Binding-site contacts:
Ligand atom O2G contacts residue LYS74 of chain 1.F at 3.9 Å.
Ligand atom C6 contacts residue LEU186 of chain 1.F at 3.8 Å (hydrophobic).
Ligand atom N6 contacts residue LYS184 of chain 1.F at 2.6 Å (salt-bridge).
Ligand atom O2G contacts residue GLU331 of chain 1.F at 3.4 Å (salt-bridge).
Ligand atom O3A contacts residue LYS74 of chain 1.F at 4.0 Å.
Ligand atom O2A contacts residue LYS74 of chain 1.F at 3.1 Å.
Ligand atom N1 contacts residue TYR185 of chain 1.F at 3.9 Å.
Ligand atom N3 contacts residue TYR185 of chain 1.F at 3.7 Å.
Ligand atom O2B contacts residue GLU331 of chain 1.F at 2.7 Å (salt-bridge).
Ligand atom C5 contacts residue GLN183 of chain 1.F at 4.0 Å.
Ligand atom O3' contacts residue THR241 of chain 1.F at 2.8 Å (h-bond).
Ligand atom O2' contacts residue THR241 of chain 1.F at 3.4 Å.
Ligand atom O1G contacts residue ASN333 of chain 1.F at 3.6 Å.
Ligand atom O3' contacts residue ASN242 of chain 1.F at 4.1 Å.
Ligand atom N6 contacts residue TYR185 of chain 1.F at 3.6 Å.
Ligand atom PG contacts residue GLU331 of chain 1.F at 3.4 Å.
Ligand atom N1 contacts residue LEU186 of chain 1.F at 3.1 Å (h-bond).
Ligand atom PB contacts residue GLU331 of chain 1.F at 3.5 Å.
Ligand atom O2' contacts residue LYS198 of chain 1.F at 3.8 Å.
Ligand atom C6 contacts residue TYR185 of chain 1.F at 3.9 Å (hydrophobic).
Ligand atom N6 contacts residue GLN183 of chain 1.F at 3.7 Å.
Ligand atom C6 contacts residue LYS184 of chain 1.F at 3.8 Å.
Ligand atom N6 contacts residue PRO95 of chain 1.F at 4.2 Å.
Ligand atom C3' contacts residue THR241 of chain 1.F at 4.1 Å.
Ligand atom O3A contacts residue GLU331 of chain 1.F at 3.7 Å.
Ligand atom O2B contacts residue ASP318 of chain 1.F at 2.8 Å (salt-bridge).
Ligand atom PA contacts residue LYS74 of chain 1.F at 4.2 Å.
Ligand atom N6 contacts residue LEU186 of chain 1.F at 3.6 Å.
Ligand atom C3B contacts residue GLU331 of chain 1.F at 4.0 Å.
Ligand atom O1G contacts residue GLU331 of chain 1.F at 2.7 Å (salt-bridge).
Ligand atom O2' contacts residue ASP200 of chain 1.F at 4.2 Å.
Ligand atom C8 contacts residue GLN183 of chain 1.F at 4.1 Å.
Ligand atom N7 contacts residue GLN183 of chain 1.F at 3.0 Å (h-bond).
Ligand atom C2 contacts residue TYR185 of chain 1.F at 3.8 Å (hydrophobic).
Ligand atom PB contacts residue ASP318 of chain 1.F at 4.2 Å.
Ligand atom C2 contacts residue LEU186 of chain 1.F at 4.0 Å (hydrophobic).
Ligand atom C3' contacts residue ASP200 of chain 1.F at 3.9 Å.
Ligand atom C4 contacts residue TYR185 of chain 1.F at 4.1 Å (hydrophobic).
Ligand atom O1A contacts residue ILE330 of chain 1.F at 3.8 Å.
Ligand atom O3' contacts residue ASP200 of chain 1.F at 2.8 Å (salt-bridge).

Sequence of chain 1.F:
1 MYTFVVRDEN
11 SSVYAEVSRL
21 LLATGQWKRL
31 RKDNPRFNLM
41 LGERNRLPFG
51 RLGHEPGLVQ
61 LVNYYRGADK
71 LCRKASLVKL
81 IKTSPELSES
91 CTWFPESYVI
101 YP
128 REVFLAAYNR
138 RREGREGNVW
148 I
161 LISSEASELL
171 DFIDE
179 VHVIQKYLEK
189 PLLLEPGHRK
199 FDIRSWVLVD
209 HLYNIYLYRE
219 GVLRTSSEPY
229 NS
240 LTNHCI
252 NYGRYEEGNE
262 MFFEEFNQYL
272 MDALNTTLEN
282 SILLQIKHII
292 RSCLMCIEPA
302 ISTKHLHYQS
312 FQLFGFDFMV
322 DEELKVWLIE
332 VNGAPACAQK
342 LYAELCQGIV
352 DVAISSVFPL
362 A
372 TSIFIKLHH

The small molecule below binds the protein below.
Small molecule (SMILES): Nc1ncnc2c1ncn2[C@@H]1O[C@H](CO[P](=O)(O)O[P](=O)(O)CP(=O)(O)O)[C@@H](O)[C@H]1O